Sequence of chain 1.A:
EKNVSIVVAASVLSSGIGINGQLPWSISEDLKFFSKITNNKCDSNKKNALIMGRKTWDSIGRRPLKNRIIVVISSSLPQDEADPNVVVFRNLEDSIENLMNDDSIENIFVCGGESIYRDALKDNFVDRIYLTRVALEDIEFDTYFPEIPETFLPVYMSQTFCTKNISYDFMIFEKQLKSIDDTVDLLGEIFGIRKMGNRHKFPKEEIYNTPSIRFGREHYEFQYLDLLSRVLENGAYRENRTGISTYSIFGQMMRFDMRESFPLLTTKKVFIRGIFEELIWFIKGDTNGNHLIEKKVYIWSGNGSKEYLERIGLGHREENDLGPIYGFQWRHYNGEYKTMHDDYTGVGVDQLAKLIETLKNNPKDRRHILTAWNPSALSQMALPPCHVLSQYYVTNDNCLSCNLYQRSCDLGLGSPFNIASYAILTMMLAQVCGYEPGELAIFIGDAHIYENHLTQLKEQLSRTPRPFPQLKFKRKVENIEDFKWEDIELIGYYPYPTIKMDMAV

A small-molecule ligand and the protein it binds are described below.
Small molecule (SMILES): Nc1nc(=O)c2c([nH]1)NCC(CNc1ccc(C(=O)N[C@@H](CCC(=O)O)C(=O)O)cc1)=N2

Binding-site contacts:
Ligand atom C4 contacts residue ASP32 of chain 1.A at 3.3 Å.
Ligand atom OE2 contacts residue LEU33 of chain 1.A at 3.4 Å.
Ligand atom NA2 contacts residue VAL10 of chain 1.A at 3.3 Å.
Ligand atom O1 contacts residue ARG70 of chain 1.A at 3.1 Å (salt-bridge).
Ligand atom CT contacts residue ARG70 of chain 1.A at 3.3 Å.
Ligand atom C7 contacts residue CYS113 of chain 1.A at 3.1 Å (hydrophobic).
Ligand atom N1 contacts residue PHE36 of chain 1.A at 3.4 Å.
Ligand atom N3 contacts residue ALA11 of chain 1.A at 3.7 Å.
Ligand atom C13 contacts residue ILE62 of chain 1.A at 3.1 Å (hydrophobic).
Ligand atom C6 contacts residue NDP1 of chain 1.I at 3.7 Å.
Ligand atom C contacts residue LEU67 of chain 1.A at 3.7 Å (hydrophobic).
Ligand atom C8A contacts residue PHE36 of chain 1.A at 3.5 Å (hydrophobic).
Ligand atom N8 contacts residue NDP1 of chain 1.I at 3.7 Å.
Ligand atom NA2 contacts residue ASP32 of chain 1.A at 3.7 Å.
Ligand atom CA contacts residue LEU67 of chain 1.A at 3.9 Å (hydrophobic).
Ligand atom OE1 contacts residue LYS34 of chain 1.A at 3.8 Å.
Ligand atom N contacts residue LEU67 of chain 1.A at 3.3 Å.
Ligand atom N3 contacts residue ASP32 of chain 1.A at 2.9 Å (salt-bridge).
Ligand atom O2 contacts residue LEU67 of chain 1.A at 3.4 Å.
Ligand atom N8 contacts residue PHE36 of chain 1.A at 3.5 Å.
Ligand atom C12 contacts residue LEU67 of chain 1.A at 3.3 Å (hydrophobic).
Ligand atom C12 contacts residue ILE62 of chain 1.A at 3.5 Å (hydrophobic).
Ligand atom NA2 contacts residue VAL9 of chain 1.A at 3.5 Å.
Ligand atom C2 contacts residue VAL10 of chain 1.A at 3.8 Å (hydrophobic).
Ligand atom C16 contacts residue LEU33 of chain 1.A at 2.9 Å (hydrophobic).
Ligand atom N1 contacts residue VAL9 of chain 1.A at 3.7 Å.
Ligand atom CT contacts residue LEU67 of chain 1.A at 3.8 Å (hydrophobic).
Ligand atom NA2 contacts residue ALA11 of chain 1.A at 3.8 Å.
Ligand atom C8A contacts residue NDP1 of chain 1.I at 3.8 Å.
Ligand atom O4 contacts residue LEU33 of chain 1.A at 3.5 Å.
Ligand atom O2 contacts residue SER37 of chain 1.A at 3.6 Å (h-bond).
Ligand atom O4 contacts residue ASP32 of chain 1.A at 2.9 Å (salt-bridge).
Ligand atom C15 contacts residue LEU33 of chain 1.A at 3.4 Å (hydrophobic).
Ligand atom O1 contacts residue SER37 of chain 1.A at 3.3 Å (h-bond).
Ligand atom N1 contacts residue VAL10 of chain 1.A at 3.7 Å.
Ligand atom NA2 contacts residue THR134 of chain 1.A at 3.7 Å.
Ligand atom CT contacts residue SER37 of chain 1.A at 3.5 Å.
Ligand atom O2 contacts residue ARG70 of chain 1.A at 2.5 Å (salt-bridge).
Ligand atom C7 contacts residue NDP1 of chain 1.I at 3.3 Å.
Ligand atom N8 contacts residue CYS113 of chain 1.A at 3.2 Å (h-bond).